Sequence of chain 34.A:
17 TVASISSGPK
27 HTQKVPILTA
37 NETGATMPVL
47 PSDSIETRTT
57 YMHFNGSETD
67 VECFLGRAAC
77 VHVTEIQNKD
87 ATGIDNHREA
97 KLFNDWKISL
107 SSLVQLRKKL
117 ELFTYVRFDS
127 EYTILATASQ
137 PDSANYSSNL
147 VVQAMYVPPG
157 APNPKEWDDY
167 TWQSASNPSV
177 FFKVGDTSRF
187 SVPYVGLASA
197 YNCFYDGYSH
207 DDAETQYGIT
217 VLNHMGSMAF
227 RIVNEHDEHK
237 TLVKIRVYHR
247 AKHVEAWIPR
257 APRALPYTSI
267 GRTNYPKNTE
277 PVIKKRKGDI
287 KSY

This small molecule binds to this protein.
Small molecule (SMILES): Cc1cc(CCCCCCCOc2ccc(C3=N[C@@H](C)CO3)cc2)on1

Sequence of chain 34.C:
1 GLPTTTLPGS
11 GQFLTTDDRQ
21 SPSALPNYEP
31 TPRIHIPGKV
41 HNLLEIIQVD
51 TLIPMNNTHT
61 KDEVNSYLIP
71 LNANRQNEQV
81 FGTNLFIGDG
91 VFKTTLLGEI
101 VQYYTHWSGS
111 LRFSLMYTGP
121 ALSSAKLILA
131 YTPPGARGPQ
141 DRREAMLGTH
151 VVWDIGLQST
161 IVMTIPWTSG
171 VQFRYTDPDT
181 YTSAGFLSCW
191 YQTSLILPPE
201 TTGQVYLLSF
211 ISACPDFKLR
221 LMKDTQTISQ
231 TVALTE

Binding-site contacts:
Ligand atom O1 contacts residue VAL188 of chain 34.A at 3.8 Å.
Ligand atom C6B contacts residue TYR197 of chain 34.A at 3.6 Å (hydrophobic).
Ligand atom C3C contacts residue VAL188 of chain 34.A at 3.3 Å (hydrophobic).
Ligand atom C3C contacts residue TYR128 of chain 34.A at 3.9 Å (hydrophobic).
Ligand atom C3B contacts residue MET221 of chain 34.A at 4.0 Å (hydrophobic).
Ligand atom C1B contacts residue MET221 of chain 34.A at 4.0 Å (hydrophobic).
Ligand atom C5 contacts residue TYR152 of chain 34.A at 3.8 Å (hydrophobic).
Ligand atom C31 contacts residue SER175 of chain 34.A at 3.6 Å.
Ligand atom N2 contacts residue PHE186 of chain 34.A at 3.7 Å.
Ligand atom C2B contacts residue MET221 of chain 34.A at 3.6 Å (hydrophobic).
Ligand atom C6C contacts residue MET221 of chain 34.A at 3.7 Å (hydrophobic).
Ligand atom C5C contacts residue TYR128 of chain 34.A at 3.5 Å (hydrophobic).
Ligand atom C3 contacts residue PHE186 of chain 34.A at 3.8 Å (hydrophobic).
Ligand atom N2 contacts residue ALA24 of chain 34.C at 3.4 Å.
Ligand atom CM1 contacts residue SER107 of chain 34.A at 3.6 Å.
Ligand atom C5B contacts residue LEU106 of chain 34.A at 3.7 Å (hydrophobic).
Ligand atom C1C contacts residue TYR152 of chain 34.A at 4.0 Å (hydrophobic).
Ligand atom C6C contacts residue VAL191 of chain 34.A at 3.2 Å (hydrophobic).
Ligand atom C5C contacts residue ILE104 of chain 34.A at 3.5 Å (hydrophobic).
Ligand atom C31 contacts residue ALA150 of chain 34.A at 3.5 Å (hydrophobic).
Ligand atom C31 contacts residue VAL176 of chain 34.A at 3.3 Å (hydrophobic).
Ligand atom N2 contacts residue PRO174 of chain 34.A at 3.9 Å.
Ligand atom O1 contacts residue TYR152 of chain 34.A at 3.9 Å.
Ligand atom O1B contacts residue TYR128 of chain 34.A at 3.9 Å.
Ligand atom O1B contacts residue ILE104 of chain 34.A at 3.8 Å.
Ligand atom C7C contacts residue TYR197 of chain 34.A at 3.8 Å (hydrophobic).
Ligand atom C5 contacts residue PHE186 of chain 34.A at 3.5 Å (hydrophobic).
Ligand atom C3 contacts residue PRO174 of chain 34.A at 3.8 Å (hydrophobic).
Ligand atom C4 contacts residue PHE186 of chain 34.A at 3.6 Å (hydrophobic).
Ligand atom C2C contacts residue VAL188 of chain 34.A at 3.2 Å (hydrophobic).
Ligand atom C31 contacts residue PRO174 of chain 34.A at 3.4 Å (hydrophobic).
Ligand atom C5B contacts residue TYR197 of chain 34.A at 3.7 Å (hydrophobic).
Ligand atom C4C contacts residue ILE104 of chain 34.A at 3.7 Å (hydrophobic).
Ligand atom O1B contacts residue MET221 of chain 34.A at 3.4 Å.
Ligand atom C7C contacts residue TYR128 of chain 34.A at 3.6 Å (hydrophobic).
Ligand atom O1 contacts residue ALA24 of chain 34.C at 3.6 Å.
Ligand atom O1 contacts residue PHE186 of chain 34.A at 3.5 Å.
Ligand atom C4C contacts residue TYR152 of chain 34.A at 3.8 Å (hydrophobic).
Ligand atom C4 contacts residue MET224 of chain 34.A at 3.8 Å (hydrophobic).
Ligand atom C4 contacts residue TYR152 of chain 34.A at 3.9 Å (hydrophobic).